Binding-site contacts:
Ligand atom C6 contacts residue LYS68 of chain 6.D at 3.8 Å.
Ligand atom C11 contacts residue PHE270 of chain 6.D at 3.9 Å (hydrophobic).
Ligand atom O1B contacts residue SER274 of chain 6.D at 2.4 Å (h-bond).
Ligand atom C10 contacts residue LEU62 of chain 6.D at 3.5 Å (hydrophobic).
Ligand atom C8 contacts residue GLN278 of chain 6.D at 3.7 Å.
Ligand atom C11 contacts residue PHE65 of chain 6.D at 3.8 Å (hydrophobic).
Ligand atom C11 contacts residue HIS138 of chain 6.C at 3.3 Å.
Ligand atom C11 contacts residue GLN278 of chain 6.D at 3.5 Å.
Ligand atom N5 contacts residue PHE75 of chain 6.E at 3.8 Å.
Ligand atom C9 contacts residue LYS68 of chain 6.D at 3.8 Å.
Ligand atom O1B contacts residue LYS68 of chain 6.D at 3.6 Å.
Ligand atom O10 contacts residue LEU62 of chain 6.D at 3.1 Å.
Ligand atom C7 contacts residue GLN278 of chain 6.D at 3.8 Å.
Ligand atom O1A contacts residue THR276 of chain 6.D at 2.6 Å (h-bond).
Ligand atom N5 contacts residue ASN272 of chain 6.D at 3.3 Å (h-bond).
Ligand atom O8 contacts residue ASN272 of chain 6.D at 3.4 Å (h-bond).
Ligand atom O1A contacts residue SER274 of chain 6.D at 3.8 Å.
Ligand atom O9 contacts residue LEU67 of chain 6.D at 3.2 Å.
Ligand atom C9 contacts residue GLN278 of chain 6.D at 3.2 Å.
Ligand atom O8 contacts residue LYS68 of chain 6.D at 3.5 Å.
Ligand atom C10 contacts residue LYS68 of chain 6.D at 3.8 Å.
Ligand atom C11 contacts residue ASN272 of chain 6.D at 3.6 Å.
Ligand atom C11 contacts residue PHE75 of chain 6.E at 1.8 Å (hydrophobic).
Ligand atom C11 contacts residue LYS68 of chain 6.D at 3.8 Å.
Ligand atom O1B contacts residue THR276 of chain 6.D at 3.5 Å (h-bond).
Ligand atom N5 contacts residue LYS68 of chain 6.D at 2.9 Å (salt-bridge).
Ligand atom O10 contacts residue PHE75 of chain 6.E at 2.6 Å.
Ligand atom C11 contacts residue LEU62 of chain 6.D at 3.9 Å (hydrophobic).
Ligand atom C11 contacts residue THR276 of chain 6.D at 3.4 Å.
Ligand atom O8 contacts residue THR276 of chain 6.D at 3.8 Å.
Ligand atom C1 contacts residue SER274 of chain 6.D at 3.4 Å.
Ligand atom C5 contacts residue LYS68 of chain 6.D at 3.7 Å.
Ligand atom N5 contacts residue GLN278 of chain 6.D at 3.9 Å.
Ligand atom C6 contacts residue ASN272 of chain 6.D at 3.7 Å.
Ligand atom O7 contacts residue LEU62 of chain 6.D at 3.5 Å.
Ligand atom O8 contacts residue GLN278 of chain 6.D at 3.5 Å (h-bond).
Ligand atom O9 contacts residue LYS68 of chain 6.D at 2.8 Å (salt-bridge).
Ligand atom C1 contacts residue THR276 of chain 6.D at 3.4 Å.
Ligand atom C10 contacts residue PHE75 of chain 6.E at 2.7 Å (hydrophobic).
Ligand atom O1A contacts residue ASN272 of chain 6.D at 3.6 Å (h-bond).

Sequence of chain 6.E:
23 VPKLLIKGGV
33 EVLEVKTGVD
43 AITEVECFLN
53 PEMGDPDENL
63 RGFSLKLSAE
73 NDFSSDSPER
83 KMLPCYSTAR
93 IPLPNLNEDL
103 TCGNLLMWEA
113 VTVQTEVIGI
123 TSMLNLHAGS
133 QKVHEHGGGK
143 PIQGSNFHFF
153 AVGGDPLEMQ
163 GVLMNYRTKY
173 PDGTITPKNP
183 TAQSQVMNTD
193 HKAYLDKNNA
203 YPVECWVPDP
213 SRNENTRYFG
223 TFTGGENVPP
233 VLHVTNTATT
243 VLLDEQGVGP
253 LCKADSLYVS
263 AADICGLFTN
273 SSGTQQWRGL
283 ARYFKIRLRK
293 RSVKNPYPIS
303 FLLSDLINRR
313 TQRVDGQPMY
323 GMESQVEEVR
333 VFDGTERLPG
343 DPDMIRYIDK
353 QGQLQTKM

Sequence of chain 6.D:
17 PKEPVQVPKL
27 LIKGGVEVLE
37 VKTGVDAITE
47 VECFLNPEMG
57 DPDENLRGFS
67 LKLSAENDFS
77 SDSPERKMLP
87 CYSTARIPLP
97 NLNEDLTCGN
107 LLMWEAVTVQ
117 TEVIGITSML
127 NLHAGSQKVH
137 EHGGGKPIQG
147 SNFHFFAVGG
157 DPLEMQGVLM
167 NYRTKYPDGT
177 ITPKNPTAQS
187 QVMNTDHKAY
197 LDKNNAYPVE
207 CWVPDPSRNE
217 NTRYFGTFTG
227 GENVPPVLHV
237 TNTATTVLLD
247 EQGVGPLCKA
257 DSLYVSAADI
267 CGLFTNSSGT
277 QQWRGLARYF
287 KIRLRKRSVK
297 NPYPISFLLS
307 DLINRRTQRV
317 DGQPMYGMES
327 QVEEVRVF

Sequence of chain 6.C:
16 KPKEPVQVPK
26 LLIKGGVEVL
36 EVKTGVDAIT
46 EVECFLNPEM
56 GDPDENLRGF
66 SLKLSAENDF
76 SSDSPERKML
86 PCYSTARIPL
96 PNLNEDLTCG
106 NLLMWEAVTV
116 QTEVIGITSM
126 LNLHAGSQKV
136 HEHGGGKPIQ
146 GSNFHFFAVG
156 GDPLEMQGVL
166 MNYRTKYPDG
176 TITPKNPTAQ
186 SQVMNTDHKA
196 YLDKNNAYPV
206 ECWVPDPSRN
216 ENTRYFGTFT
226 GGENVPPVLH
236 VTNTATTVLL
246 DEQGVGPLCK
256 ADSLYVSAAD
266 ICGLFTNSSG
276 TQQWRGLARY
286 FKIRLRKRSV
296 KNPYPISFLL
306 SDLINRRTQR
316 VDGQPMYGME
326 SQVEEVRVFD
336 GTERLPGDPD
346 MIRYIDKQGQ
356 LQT

A protein and the small-molecule ligand that binds it are described below.
Small molecule (SMILES): CC(=O)N[C@H]1[C@H]([C@H](O)[C@H](O)CO)O[C@@](O[C@H](CO)[C@@H](O)[C@@H]2O[C@@H](C(=O)O)C[C@H](O)[C@H]2NC(C)=O)(C(=O)O)C[C@@H]1O